Sequence of chain 1.A:
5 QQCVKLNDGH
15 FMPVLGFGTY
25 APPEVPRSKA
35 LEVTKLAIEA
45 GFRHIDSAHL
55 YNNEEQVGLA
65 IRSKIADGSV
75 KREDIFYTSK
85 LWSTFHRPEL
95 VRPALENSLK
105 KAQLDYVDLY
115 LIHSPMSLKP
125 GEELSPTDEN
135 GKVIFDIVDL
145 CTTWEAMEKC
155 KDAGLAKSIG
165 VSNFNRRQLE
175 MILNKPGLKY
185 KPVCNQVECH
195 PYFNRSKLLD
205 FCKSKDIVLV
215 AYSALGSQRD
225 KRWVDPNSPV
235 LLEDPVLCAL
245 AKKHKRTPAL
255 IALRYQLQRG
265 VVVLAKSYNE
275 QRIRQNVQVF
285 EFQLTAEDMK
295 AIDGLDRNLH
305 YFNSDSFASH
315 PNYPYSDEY

Binding-site contacts:
Ligand atom C23 contacts residue PHE311 of chain 1.A at 3.6 Å (hydrophobic).
Ligand atom C21 contacts residue LEU122 of chain 1.A at 3.5 Å (hydrophobic).
Ligand atom C1 contacts residue ASN167 of chain 1.A at 3.3 Å.
Ligand atom C20 contacts residue SER87 of chain 1.A at 4.0 Å.
Ligand atom C22 contacts residue MET120 of chain 1.A at 3.9 Å (hydrophobic).
Ligand atom C1 contacts residue SER118 of chain 1.A at 3.8 Å.
Ligand atom C22 contacts residue PHE139 of chain 1.A at 4.0 Å (hydrophobic).
Ligand atom C10 contacts residue TRP227 of chain 1.A at 3.7 Å (hydrophobic).
Ligand atom C24 contacts residue TYR319 of chain 1.A at 3.6 Å (hydrophobic).
Ligand atom O15 contacts residue SER129 of chain 1.A at 3.1 Å (h-bond).
Ligand atom C25 contacts residue TYR319 of chain 1.A at 3.9 Å (hydrophobic).
Ligand atom C22 contacts residue PHE311 of chain 1.A at 4.0 Å (hydrophobic).
Ligand atom N contacts residue TYR216 of chain 1.A at 4.0 Å.
Ligand atom C3 contacts residue PHE306 of chain 1.A at 3.7 Å (hydrophobic).
Ligand atom O1 contacts residue MET120 of chain 1.A at 3.7 Å.
Ligand atom C2 contacts residue ASN167 of chain 1.A at 3.3 Å.
Ligand atom C9 contacts residue TRP227 of chain 1.A at 3.9 Å (hydrophobic).
Ligand atom C24 contacts residue PRO318 of chain 1.A at 3.7 Å (hydrophobic).
Ligand atom O11 contacts residue TYR24 of chain 1.A at 4.0 Å.
Ligand atom C2 contacts residue NAP1 of chain 1.B at 3.8 Å.
Ligand atom C13 contacts residue TRP227 of chain 1.A at 4.0 Å (hydrophobic).
Ligand atom N contacts residue PHE306 of chain 1.A at 4.0 Å.
Ligand atom C24 contacts residue MET120 of chain 1.A at 3.8 Å (hydrophobic).
Ligand atom O15 contacts residue TRP227 of chain 1.A at 3.9 Å.
Ligand atom O1 contacts residue SER118 of chain 1.A at 2.7 Å (h-bond).
Ligand atom C21 contacts residue MET120 of chain 1.A at 3.3 Å (hydrophobic).
Ligand atom C2 contacts residue SER118 of chain 1.A at 4.0 Å.
Ligand atom O1 contacts residue ASN167 of chain 1.A at 3.5 Å.
Ligand atom C11 contacts residue TRP227 of chain 1.A at 3.7 Å (hydrophobic).
Ligand atom C20 contacts residue MET120 of chain 1.A at 3.3 Å (hydrophobic).
Ligand atom N contacts residue ASN167 of chain 1.A at 3.6 Å (h-bond).
Ligand atom C22 contacts residue LEU122 of chain 1.A at 3.9 Å (hydrophobic).
Ligand atom C10 contacts residue TYR24 of chain 1.A at 3.9 Å (hydrophobic).
Ligand atom C8 contacts residue PHE306 of chain 1.A at 3.7 Å (hydrophobic).
Ligand atom C7 contacts residue PHE306 of chain 1.A at 3.7 Å (hydrophobic).
Ligand atom C19 contacts residue LEU122 of chain 1.A at 3.9 Å (hydrophobic).
Ligand atom C20 contacts residue LEU122 of chain 1.A at 3.7 Å (hydrophobic).
Ligand atom C25 contacts residue ASN167 of chain 1.A at 3.8 Å.
Ligand atom C25 contacts residue PRO318 of chain 1.A at 3.8 Å (hydrophobic).
Ligand atom C4 contacts residue TRP86 of chain 1.A at 3.9 Å (hydrophobic).

A protein and the small-molecule ligand that binds it are described below.
Small molecule (SMILES): CCNC(=O)CCC/C=C\C[C@@H]1[C@@H](/C=C/[C@@H](O)CCc2ccccc2)[C@H](O)C[C@@H]1O